Sequence of chain 1.B:
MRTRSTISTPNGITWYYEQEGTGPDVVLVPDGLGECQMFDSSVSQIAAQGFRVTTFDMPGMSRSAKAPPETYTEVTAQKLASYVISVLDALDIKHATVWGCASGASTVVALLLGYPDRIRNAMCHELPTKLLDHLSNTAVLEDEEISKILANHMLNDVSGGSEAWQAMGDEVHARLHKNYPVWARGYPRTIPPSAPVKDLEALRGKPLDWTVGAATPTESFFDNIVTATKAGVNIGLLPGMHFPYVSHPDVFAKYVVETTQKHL

This small molecule binds to this protein.
Small molecule (SMILES): C[C@H]1CCC[C@H](O)CCC/C=C/c2cc(O)cc(O)c2C(=O)O1

Binding-site contacts:
Ligand atom CAW contacts residue LEU135 of chain 1.B at 3.9 Å (hydrophobic).
Ligand atom CAT contacts residue TRP183 of chain 1.B at 3.9 Å (hydrophobic).
Ligand atom CAR contacts residue ILE191 of chain 1.B at 4.0 Å (hydrophobic).
Ligand atom OAD contacts residue TRP183 of chain 1.B at 2.9 Å (h-bond).
Ligand atom OAD contacts residue SER103 of chain 1.B at 3.1 Å (h-bond).
Ligand atom OAC contacts residue PRO128 of chain 1.B at 3.9 Å.
Ligand atom OAB contacts residue TRP183 of chain 1.B at 3.5 Å (h-bond).
Ligand atom OAE contacts residue LEU135 of chain 1.B at 3.7 Å.
Ligand atom CAQ contacts residue ALA102 of chain 1.B at 3.2 Å (hydrophobic).
Ligand atom OAP contacts residue ALA102 of chain 1.B at 3.8 Å.
Ligand atom CAQ contacts residue HIS242 of chain 1.B at 3.8 Å.
Ligand atom OAC contacts residue ILE191 of chain 1.B at 3.8 Å.
Ligand atom OAB contacts residue ALA102 of chain 1.B at 3.2 Å.
Ligand atom OAE contacts residue HIS153 of chain 1.B at 3.2 Å (h-bond).
Ligand atom CAU contacts residue ALA102 of chain 1.B at 3.8 Å (hydrophobic).
Ligand atom OAD contacts residue GLY32 of chain 1.B at 3.8 Å.
Ligand atom CAQ contacts residue TRP183 of chain 1.B at 3.7 Å (hydrophobic).
Ligand atom CAO contacts residue MET154 of chain 1.B at 3.5 Å (hydrophobic).
Ligand atom CAU contacts residue TRP183 of chain 1.B at 3.5 Å (hydrophobic).
Ligand atom CAH contacts residue ILE191 of chain 1.B at 3.6 Å (hydrophobic).
Ligand atom CAI contacts residue PRO128 of chain 1.B at 3.6 Å (hydrophobic).
Ligand atom CAM contacts residue MET154 of chain 1.B at 3.8 Å (hydrophobic).
Ligand atom OAC contacts residue PRO192 of chain 1.B at 3.0 Å.
Ligand atom OAD contacts residue TYR187 of chain 1.B at 3.5 Å.
Ligand atom CAL contacts residue MET154 of chain 1.B at 3.5 Å (hydrophobic).
Ligand atom OAP contacts residue HIS242 of chain 1.B at 3.1 Å (h-bond).
Ligand atom CAR contacts residue PRO128 of chain 1.B at 3.8 Å (hydrophobic).
Ligand atom CAV contacts residue HIS242 of chain 1.B at 3.0 Å.
Ligand atom CAA contacts residue GLY32 of chain 1.B at 4.0 Å.
Ligand atom OAB contacts residue SER103 of chain 1.B at 3.6 Å (h-bond).
Ligand atom OAC contacts residue PRO188 of chain 1.B at 3.7 Å.
Ligand atom CAG contacts residue HIS242 of chain 1.B at 3.8 Å.
Ligand atom CAJ contacts residue HIS242 of chain 1.B at 3.9 Å.
Ligand atom CAM contacts residue HIS242 of chain 1.B at 3.1 Å.
Ligand atom CAJ contacts residue PHE221 of chain 1.B at 3.5 Å (hydrophobic).
Ligand atom OAP contacts residue TRP183 of chain 1.B at 3.8 Å.
Ligand atom CAA contacts residue LEU33 of chain 1.B at 3.6 Å (hydrophobic).
Ligand atom CAS contacts residue TRP183 of chain 1.B at 3.5 Å (hydrophobic).
Ligand atom CAA contacts residue ASP31 of chain 1.B at 3.9 Å.
Ligand atom OAB contacts residue GLY32 of chain 1.B at 3.0 Å (h-bond).